Binding-site contacts:
Ligand atom C1 contacts residue ARG162 of chain 1.D at 3.4 Å.
Ligand atom C7 contacts residue ARG278 of chain 2.D at 3.7 Å.
Ligand atom C2 contacts residue ASN167 of chain 1.D at 2.5 Å.
Ligand atom C6 contacts residue ARG162 of chain 1.D at 3.7 Å.
Ligand atom C5 contacts residue ASN167 of chain 1.D at 3.7 Å.
Ligand atom C4 contacts residue ASN167 of chain 1.D at 4.2 Å.
Ligand atom C1 contacts residue ASN167 of chain 1.D at 1.4 Å.
Ligand atom O5 contacts residue ASN167 of chain 1.D at 2.4 Å (h-bond).
Ligand atom C6 contacts residue VAL144 of chain 1.D at 4.5 Å (hydrophobic).
Ligand atom C3 contacts residue ASN167 of chain 1.D at 3.8 Å.
Ligand atom N2 contacts residue THR168 of chain 1.D at 3.4 Å.
Ligand atom C8 contacts residue ARG278 of chain 2.D at 3.5 Å.
Ligand atom O6 contacts residue VAL144 of chain 1.D at 4.0 Å.
Ligand atom C5 contacts residue ARG162 of chain 1.D at 3.5 Å.
Ligand atom C1 contacts residue THR168 of chain 1.D at 4.0 Å.
Ligand atom O7 contacts residue ARG278 of chain 2.D at 3.5 Å (salt-bridge).
Ligand atom O7 contacts residue ASN167 of chain 1.D at 3.9 Å.
Ligand atom O5 contacts residue ARG162 of chain 1.D at 2.8 Å (salt-bridge).
Ligand atom C7 contacts residue ASN167 of chain 1.D at 3.6 Å.
Ligand atom N2 contacts residue ASN167 of chain 1.D at 2.9 Å (h-bond).
Ligand atom C2 contacts residue THR168 of chain 1.D at 4.2 Å.
Ligand atom C8 contacts residue THR168 of chain 1.D at 3.9 Å.
Ligand atom C7 contacts residue THR168 of chain 1.D at 4.0 Å.

This protein binds this small molecule.
Small molecule (SMILES): CC(=O)N[C@@H]1[C@@H](O)[C@H](O)[C@@H](CO)O[C@H]1O

Sequence of chain 2.D:
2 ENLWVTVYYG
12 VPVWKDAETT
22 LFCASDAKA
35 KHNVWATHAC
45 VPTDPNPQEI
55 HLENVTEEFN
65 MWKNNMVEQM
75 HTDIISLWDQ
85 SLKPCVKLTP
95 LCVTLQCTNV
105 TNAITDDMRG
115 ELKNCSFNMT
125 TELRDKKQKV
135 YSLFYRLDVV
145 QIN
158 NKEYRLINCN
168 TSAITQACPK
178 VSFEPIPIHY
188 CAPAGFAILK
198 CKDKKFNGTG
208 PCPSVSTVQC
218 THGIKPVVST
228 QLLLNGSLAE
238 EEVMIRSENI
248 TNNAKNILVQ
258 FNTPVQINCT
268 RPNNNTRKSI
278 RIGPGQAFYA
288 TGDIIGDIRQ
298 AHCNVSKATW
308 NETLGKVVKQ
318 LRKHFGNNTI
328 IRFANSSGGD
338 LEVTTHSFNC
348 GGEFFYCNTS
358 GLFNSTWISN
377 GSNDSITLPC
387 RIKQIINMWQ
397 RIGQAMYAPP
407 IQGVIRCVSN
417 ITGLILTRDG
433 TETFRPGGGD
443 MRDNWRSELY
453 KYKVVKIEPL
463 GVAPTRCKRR

Sequence of chain 1.D:
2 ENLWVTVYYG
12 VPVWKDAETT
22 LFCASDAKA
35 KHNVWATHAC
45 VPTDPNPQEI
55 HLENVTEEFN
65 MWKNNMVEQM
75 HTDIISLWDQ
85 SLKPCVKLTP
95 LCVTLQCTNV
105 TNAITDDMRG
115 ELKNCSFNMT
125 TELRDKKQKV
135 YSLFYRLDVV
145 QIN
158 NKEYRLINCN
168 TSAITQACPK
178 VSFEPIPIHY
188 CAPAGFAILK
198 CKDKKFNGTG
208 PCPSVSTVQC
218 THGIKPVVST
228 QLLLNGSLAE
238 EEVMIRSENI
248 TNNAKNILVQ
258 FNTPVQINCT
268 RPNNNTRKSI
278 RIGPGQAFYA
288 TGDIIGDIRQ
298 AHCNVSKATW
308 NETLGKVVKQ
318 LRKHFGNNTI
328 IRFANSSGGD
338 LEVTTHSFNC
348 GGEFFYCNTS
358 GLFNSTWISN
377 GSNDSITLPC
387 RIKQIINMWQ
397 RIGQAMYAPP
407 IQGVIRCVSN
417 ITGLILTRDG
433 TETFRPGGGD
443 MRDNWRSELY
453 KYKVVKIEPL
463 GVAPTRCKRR